Sequence of chain 1.B:
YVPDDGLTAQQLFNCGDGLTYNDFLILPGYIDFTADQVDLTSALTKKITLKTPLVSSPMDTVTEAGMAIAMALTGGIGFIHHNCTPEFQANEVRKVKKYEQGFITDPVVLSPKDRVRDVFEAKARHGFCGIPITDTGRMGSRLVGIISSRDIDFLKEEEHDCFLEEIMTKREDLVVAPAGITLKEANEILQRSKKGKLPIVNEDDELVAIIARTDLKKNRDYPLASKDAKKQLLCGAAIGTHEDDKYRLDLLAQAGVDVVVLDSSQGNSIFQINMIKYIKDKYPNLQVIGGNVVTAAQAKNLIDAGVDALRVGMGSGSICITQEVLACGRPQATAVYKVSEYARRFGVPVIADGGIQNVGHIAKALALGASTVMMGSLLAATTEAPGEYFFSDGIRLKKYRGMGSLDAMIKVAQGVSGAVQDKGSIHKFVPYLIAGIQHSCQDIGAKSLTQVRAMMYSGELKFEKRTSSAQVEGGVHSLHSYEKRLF

Binding-site contacts:
Ligand atom C2' contacts residue ARG327 of chain 1.B at 3.5 Å.
Ligand atom O1P contacts residue SER334 of chain 1.B at 2.6 Å (h-bond).
Ligand atom N7 contacts residue MET75 of chain 1.B at 3.8 Å.
Ligand atom P contacts residue SER393 of chain 1.B at 3.7 Å.
Ligand atom O1P contacts residue GLY371 of chain 1.B at 3.5 Å (h-bond).
Ligand atom N1 contacts residue GLY447 of chain 1.B at 3.8 Å.
Ligand atom P contacts residue SER334 of chain 1.B at 3.8 Å.
Ligand atom N7 contacts residue GLY418 of chain 1.B at 3.7 Å.
Ligand atom C3' contacts residue ARG327 of chain 1.B at 3.7 Å.
Ligand atom O3P contacts residue SER334 of chain 1.B at 3.7 Å.
Ligand atom C2 contacts residue CYS336 of chain 1.B at 3.5 Å (hydrophobic).
Ligand atom O6 contacts residue MET419 of chain 1.B at 2.8 Å (h-bond).
Ligand atom O3P contacts residue TYR416 of chain 1.B at 2.3 Å (h-bond).
Ligand atom C6 contacts residue GLY420 of chain 1.B at 3.4 Å.
Ligand atom O2P contacts residue GLY392 of chain 1.B at 3.0 Å (h-bond).
Ligand atom C2 contacts residue GLN446 of chain 1.B at 3.5 Å.
Ligand atom C5 contacts residue ILE335 of chain 1.B at 3.5 Å (hydrophobic).
Ligand atom O2P contacts residue SER393 of chain 1.B at 2.7 Å (h-bond).
Ligand atom C4 contacts residue ILE335 of chain 1.B at 3.8 Å (hydrophobic).
Ligand atom O1P contacts residue GLY333 of chain 1.B at 3.3 Å.
Ligand atom C8 contacts residue ILE335 of chain 1.B at 3.6 Å (hydrophobic).
Ligand atom N7 contacts residue MET419 of chain 1.B at 3.3 Å (h-bond).
Ligand atom O6 contacts residue SER421 of chain 1.B at 3.8 Å.
Ligand atom O2' contacts residue ASP369 of chain 1.B at 2.8 Å (salt-bridge).
Ligand atom O3' contacts residue ARG327 of chain 1.B at 3.0 Å (salt-bridge).
Ligand atom P contacts residue TYR416 of chain 1.B at 3.7 Å.
Ligand atom O6 contacts residue GLY418 of chain 1.B at 3.2 Å.
Ligand atom O2' contacts residue ARG327 of chain 1.B at 3.5 Å (salt-bridge).
Ligand atom N7 contacts residue ILE335 of chain 1.B at 3.4 Å.
Ligand atom O5' contacts residue GLY370 of chain 1.B at 3.3 Å.
Ligand atom C8 contacts residue MET75 of chain 1.B at 3.4 Å (hydrophobic).
Ligand atom O3' contacts residue SER73 of chain 1.B at 3.3 Å.
Ligand atom C6 contacts residue MET419 of chain 1.B at 3.7 Å (hydrophobic).
Ligand atom C5 contacts residue MET419 of chain 1.B at 3.8 Å (hydrophobic).
Ligand atom O3' contacts residue ASP369 of chain 1.B at 3.2 Å (salt-bridge).
Ligand atom O3P contacts residue SER393 of chain 1.B at 3.4 Å (h-bond).
Ligand atom O1P contacts residue GLY370 of chain 1.B at 3.6 Å.
Ligand atom N3 contacts residue CYS336 of chain 1.B at 3.6 Å.
Ligand atom O6 contacts residue GLY420 of chain 1.B at 2.4 Å (h-bond).
Ligand atom N1 contacts residue GLN446 of chain 1.B at 3.1 Å (h-bond).

This small molecule binds to this protein.
Small molecule (SMILES): O=c1[nH]cnc2c1ncn2[C@@H]1O[C@H](COP(=O)(O)O)[C@@H](O)[C@H]1O